A small-molecule ligand and the protein it binds are described below.
Small molecule (SMILES): CCN1c2ccc(F)cc2N=C(N[C@H]2CCN(C(=O)NC(C)(C)C)C2)c2cc(Cl)ccc21

Binding-site contacts:
Ligand atom N3 contacts residue PHE164 of chain 1.D at 3.4 Å.
Ligand atom C10 contacts residue PHE164 of chain 1.D at 3.9 Å (hydrophobic).
Ligand atom C17 contacts residue VAL96 of chain 1.D at 3.7 Å (hydrophobic).
Ligand atom C6 contacts residue ASP161 of chain 1.D at 3.6 Å.
Ligand atom CL contacts residue PHE133 of chain 1.D at 3.9 Å.
Ligand atom N4 contacts residue GLU69 of chain 1.D at 3.4 Å (salt-bridge).
Ligand atom F contacts residue ASP161 of chain 1.D at 3.7 Å.
Ligand atom C17 contacts residue MET73 of chain 1.D at 3.9 Å (hydrophobic).
Ligand atom C16 contacts residue MET55 of chain 1.D at 3.5 Å (hydrophobic).
Ligand atom N3 contacts residue MET73 of chain 1.D at 3.7 Å.
Ligand atom C12 contacts residue PHE164 of chain 1.D at 3.5 Å (hydrophobic).
Ligand atom C21 contacts residue ASN76 of chain 1.D at 3.4 Å.
Ligand atom F contacts residue HIS141 of chain 1.D at 3.2 Å.
Ligand atom C3 contacts residue VAL82 of chain 1.D at 3.2 Å (hydrophobic).
Ligand atom C1 contacts residue VAL82 of chain 1.D at 3.3 Å (hydrophobic).
Ligand atom C5 contacts residue ASP161 of chain 1.D at 3.9 Å.
Ligand atom C23 contacts residue MET73 of chain 1.D at 3.7 Å (hydrophobic).
Ligand atom F contacts residue THR160 of chain 1.D at 3.2 Å.
Ligand atom C3 contacts residue ILE81 of chain 1.D at 3.8 Å (hydrophobic).
Ligand atom C21 contacts residue MET73 of chain 1.D at 3.7 Å (hydrophobic).
Ligand atom C4 contacts residue ILE81 of chain 1.D at 3.6 Å (hydrophobic).
Ligand atom N4 contacts residue MET73 of chain 1.D at 3.7 Å.
Ligand atom CL contacts residue ASN137 of chain 1.D at 3.6 Å.
Ligand atom C19 contacts residue LEU134 of chain 1.D at 3.8 Å (hydrophobic).
Ligand atom C contacts residue MET98 of chain 1.D at 3.7 Å (hydrophobic).
Ligand atom C11 contacts residue PHE164 of chain 1.D at 3.7 Å (hydrophobic).
Ligand atom C13 contacts residue MET73 of chain 1.D at 3.5 Å (hydrophobic).
Ligand atom C4 contacts residue LEU159 of chain 1.D at 3.2 Å (hydrophobic).
Ligand atom CL contacts residue VAL72 of chain 1.D at 3.6 Å.
Ligand atom F contacts residue LEU159 of chain 1.D at 3.2 Å.
Ligand atom C13 contacts residue PHE164 of chain 1.D at 3.5 Å (hydrophobic).
Ligand atom C contacts residue VAL82 of chain 1.D at 3.4 Å (hydrophobic).
Ligand atom CL contacts residue ASN76 of chain 1.D at 3.8 Å.
Ligand atom C11 contacts residue GLU69 of chain 1.D at 3.4 Å.
Ligand atom C21 contacts residue ILE81 of chain 1.D at 3.8 Å (hydrophobic).
Ligand atom C22 contacts residue MET73 of chain 1.D at 3.5 Å (hydrophobic).
Ligand atom C21 contacts residue PHE133 of chain 1.D at 3.7 Å (hydrophobic).
Ligand atom C22 contacts residue ILE81 of chain 1.D at 3.3 Å (hydrophobic).
Ligand atom C15 contacts residue GLU69 of chain 1.D at 3.8 Å.
Ligand atom O contacts residue PHE164 of chain 1.D at 3.8 Å.

Sequence of chain 1.D:
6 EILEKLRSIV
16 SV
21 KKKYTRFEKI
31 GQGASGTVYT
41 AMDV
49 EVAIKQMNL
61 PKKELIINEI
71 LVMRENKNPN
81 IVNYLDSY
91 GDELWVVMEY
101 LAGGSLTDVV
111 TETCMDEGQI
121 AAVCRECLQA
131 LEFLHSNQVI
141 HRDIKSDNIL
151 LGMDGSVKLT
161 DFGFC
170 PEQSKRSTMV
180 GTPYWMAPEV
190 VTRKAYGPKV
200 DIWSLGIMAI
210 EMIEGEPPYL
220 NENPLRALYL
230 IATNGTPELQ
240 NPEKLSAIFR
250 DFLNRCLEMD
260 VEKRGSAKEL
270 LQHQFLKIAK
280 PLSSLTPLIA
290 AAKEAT